Sequence of chain 1.B:
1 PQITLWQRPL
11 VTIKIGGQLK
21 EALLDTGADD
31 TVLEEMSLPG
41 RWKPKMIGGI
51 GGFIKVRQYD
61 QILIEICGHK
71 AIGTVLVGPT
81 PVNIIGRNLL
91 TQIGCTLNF

The small molecule below binds the protein below.
Small molecule (SMILES): COC(=O)N[C@H](C(=O)NN(Cc1ccc(-c2ccccn2)cc1)C[C@@](O)(Cc1ccccc1)C(=O)N[C@H]1c2ccccc2C[C@H]1O)C(C)(C)C

Binding-site contacts:
Ligand atom O14 contacts residue ALA28 of chain 1.B at 3.2 Å.
Ligand atom O55 contacts residue GLY27 of chain 1.A at 3.6 Å (h-bond).
Ligand atom O14 contacts residue GLY27 of chain 1.B at 2.9 Å (h-bond).
Ligand atom O36 contacts residue ASP25 of chain 1.B at 3.4 Å (salt-bridge).
Ligand atom O36 contacts residue ASP25 of chain 1.A at 2.7 Å (salt-bridge).
Ligand atom C13 contacts residue GLY48 of chain 1.B at 3.6 Å.
Ligand atom C24 contacts residue ASP25 of chain 1.A at 3.4 Å.
Ligand atom C44 contacts residue ASP25 of chain 1.B at 3.3 Å.
Ligand atom C41 contacts residue ASP25 of chain 1.B at 3.5 Å.
Ligand atom C26 contacts residue ILE50 of chain 1.B at 3.6 Å (hydrophobic).
Ligand atom C83 contacts residue GLY49 of chain 1.A at 3.2 Å.
Ligand atom C25 contacts residue ILE84 of chain 1.A at 3.5 Å (hydrophobic).
Ligand atom O55 contacts residue ASP29 of chain 1.A at 2.9 Å (salt-bridge).
Ligand atom O46 contacts residue GLY49 of chain 1.A at 3.3 Å.
Ligand atom C9 contacts residue ASP30 of chain 1.B at 3.3 Å.
Ligand atom C9 contacts residue VAL32 of chain 1.B at 3.4 Å (hydrophobic).
Ligand atom C92 contacts residue ILE50 of chain 1.B at 3.4 Å (hydrophobic).
Ligand atom C82 contacts residue GLY49 of chain 1.A at 3.5 Å.
Ligand atom N43 contacts residue GLY27 of chain 1.A at 3.0 Å (h-bond).
Ligand atom C29 contacts residue LEU23 of chain 1.A at 3.6 Å (hydrophobic).
Ligand atom C95 contacts residue PRO81 of chain 1.B at 3.3 Å (hydrophobic).
Ligand atom O14 contacts residue ASP29 of chain 1.B at 2.9 Å (salt-bridge).
Ligand atom C30 contacts residue ASP25 of chain 1.A at 3.6 Å.
Ligand atom C1 contacts residue ASP25 of chain 1.A at 3.6 Å.
Ligand atom N4 contacts residue GLY27 of chain 1.B at 3.4 Å (h-bond).
Ligand atom C7 contacts residue ILE50 of chain 1.A at 3.5 Å (hydrophobic).
Ligand atom C96 contacts residue GLY48 of chain 1.A at 3.6 Å.
Ligand atom N42 contacts residue GLY27 of chain 1.A at 3.3 Å (h-bond).
Ligand atom O56 contacts residue GLY48 of chain 1.A at 3.4 Å (h-bond).
Ligand atom O36 contacts residue GLY27 of chain 1.B at 3.3 Å (h-bond).
Ligand atom C7 contacts residue ALA28 of chain 1.B at 3.5 Å (hydrophobic).
Ligand atom C91 contacts residue ARG8 of chain 1.B at 3.4 Å.
Ligand atom C91 contacts residue ASP29 of chain 1.A at 3.2 Å.
Ligand atom N42 contacts residue ASP25 of chain 1.B at 3.4 Å (salt-bridge).
Ligand atom N51 contacts residue GLY48 of chain 1.A at 3.1 Å (h-bond).
Ligand atom C95 contacts residue GLY48 of chain 1.A at 3.5 Å.
Ligand atom C10 contacts residue ASP30 of chain 1.B at 3.5 Å.
Ligand atom C83 contacts residue GLY48 of chain 1.A at 3.5 Å.
Ligand atom C81 contacts residue GLY48 of chain 1.A at 3.6 Å.
Ligand atom C5 contacts residue GLY48 of chain 1.B at 3.6 Å.

Sequence of chain 1.A:
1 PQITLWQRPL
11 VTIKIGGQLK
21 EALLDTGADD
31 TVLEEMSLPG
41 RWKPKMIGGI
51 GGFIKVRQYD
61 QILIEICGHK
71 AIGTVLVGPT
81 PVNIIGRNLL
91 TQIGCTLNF